A small-molecule ligand and the protein it binds are described below.
Small molecule (SMILES): CC(=O)N[C@@H]1[C@@H](O)[C@H](O)[C@@H](CO)O[C@H]1O

Binding-site contacts:
Ligand atom O6 contacts residue ALA703 of chain 1.J at 4.2 Å.
Ligand atom C2 contacts residue ASN1071 of chain 1.J at 2.5 Å.
Ligand atom C8 contacts residue LYS1070 of chain 1.J at 4.0 Å.
Ligand atom C3 contacts residue ASN1071 of chain 1.J at 3.8 Å.
Ligand atom C1 contacts residue ASN1071 of chain 1.J at 1.4 Å.
Ligand atom C6 contacts residue ALA703 of chain 1.J at 4.3 Å (hydrophobic).
Ligand atom O4 contacts residue ALA703 of chain 1.J at 4.3 Å.
Ligand atom N2 contacts residue ASN1071 of chain 1.J at 2.9 Å (h-bond).
Ligand atom O5 contacts residue ASN1071 of chain 1.J at 2.4 Å (h-bond).
Ligand atom C8 contacts residue ASN1071 of chain 1.J at 4.2 Å.
Ligand atom C7 contacts residue ASN1071 of chain 1.J at 3.6 Å.
Ligand atom C5 contacts residue ALA703 of chain 1.J at 4.0 Å (hydrophobic).
Ligand atom C8 contacts residue GLU1069 of chain 1.J at 3.7 Å.
Ligand atom C5 contacts residue ASN1071 of chain 1.J at 3.7 Å.
Ligand atom O7 contacts residue ASN1071 of chain 1.J at 3.8 Å.
Ligand atom C4 contacts residue ASN1071 of chain 1.J at 4.2 Å.

Sequence of chain 1.J:
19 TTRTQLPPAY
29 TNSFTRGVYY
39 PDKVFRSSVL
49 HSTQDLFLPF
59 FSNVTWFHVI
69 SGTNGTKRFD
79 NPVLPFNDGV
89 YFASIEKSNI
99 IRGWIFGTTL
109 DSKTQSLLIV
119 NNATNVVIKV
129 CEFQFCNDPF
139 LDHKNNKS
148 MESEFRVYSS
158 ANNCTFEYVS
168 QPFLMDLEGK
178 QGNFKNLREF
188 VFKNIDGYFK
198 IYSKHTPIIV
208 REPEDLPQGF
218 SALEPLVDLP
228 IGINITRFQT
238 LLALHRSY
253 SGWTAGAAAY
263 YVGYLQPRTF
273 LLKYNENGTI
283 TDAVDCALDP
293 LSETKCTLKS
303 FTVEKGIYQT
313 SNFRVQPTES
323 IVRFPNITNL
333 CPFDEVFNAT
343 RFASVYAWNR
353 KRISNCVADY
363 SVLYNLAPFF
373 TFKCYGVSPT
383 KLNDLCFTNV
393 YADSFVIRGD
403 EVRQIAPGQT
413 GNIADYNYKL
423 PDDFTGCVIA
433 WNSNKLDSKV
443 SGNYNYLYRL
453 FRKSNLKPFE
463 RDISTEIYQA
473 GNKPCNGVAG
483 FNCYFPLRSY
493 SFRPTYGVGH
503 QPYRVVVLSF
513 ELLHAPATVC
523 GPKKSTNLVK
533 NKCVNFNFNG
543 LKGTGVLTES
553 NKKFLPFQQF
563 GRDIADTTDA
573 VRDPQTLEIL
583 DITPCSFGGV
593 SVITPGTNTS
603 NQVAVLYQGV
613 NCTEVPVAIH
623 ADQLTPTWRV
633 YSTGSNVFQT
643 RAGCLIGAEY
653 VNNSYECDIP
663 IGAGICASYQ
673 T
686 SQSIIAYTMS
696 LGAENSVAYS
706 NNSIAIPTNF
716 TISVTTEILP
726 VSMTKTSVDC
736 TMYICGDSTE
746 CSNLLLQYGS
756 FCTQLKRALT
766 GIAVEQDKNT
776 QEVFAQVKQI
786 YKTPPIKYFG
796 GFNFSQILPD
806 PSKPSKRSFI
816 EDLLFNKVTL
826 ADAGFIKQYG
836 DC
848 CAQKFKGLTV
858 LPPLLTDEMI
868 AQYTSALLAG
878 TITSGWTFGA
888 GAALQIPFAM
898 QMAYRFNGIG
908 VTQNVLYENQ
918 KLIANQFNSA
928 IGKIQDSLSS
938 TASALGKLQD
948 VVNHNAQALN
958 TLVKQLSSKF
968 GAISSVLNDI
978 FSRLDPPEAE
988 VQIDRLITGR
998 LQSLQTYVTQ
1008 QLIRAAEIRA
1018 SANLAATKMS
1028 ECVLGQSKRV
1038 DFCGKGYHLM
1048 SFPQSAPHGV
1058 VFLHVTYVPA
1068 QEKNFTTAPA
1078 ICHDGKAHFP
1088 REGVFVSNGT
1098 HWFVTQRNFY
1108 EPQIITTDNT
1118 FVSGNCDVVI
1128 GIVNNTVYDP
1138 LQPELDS